Binding-site contacts:
Ligand atom O7 contacts residue LEU122 of chain 1.B at 3.6 Å.
Ligand atom C4 contacts residue ASN125 of chain 1.B at 4.2 Å.
Ligand atom C8 contacts residue ASN125 of chain 1.B at 3.9 Å.
Ligand atom C3 contacts residue ASN125 of chain 1.B at 3.8 Å.
Ligand atom C2 contacts residue ASN125 of chain 1.B at 2.5 Å.
Ligand atom O5 contacts residue ASN125 of chain 1.B at 2.4 Å (h-bond).
Ligand atom C5 contacts residue ASN125 of chain 1.B at 3.7 Å.
Ligand atom C7 contacts residue LEU122 of chain 1.B at 4.5 Å (hydrophobic).
Ligand atom C1 contacts residue ASN125 of chain 1.B at 1.4 Å.
Ligand atom O7 contacts residue ASN125 of chain 1.B at 3.0 Å (h-bond).
Ligand atom C7 contacts residue ASN125 of chain 1.B at 3.1 Å.
Ligand atom N2 contacts residue ASN125 of chain 1.B at 2.9 Å (h-bond).
Ligand atom C8 contacts residue LEU122 of chain 1.B at 4.5 Å (hydrophobic).

The protein below binds the small molecule below.
Small molecule (SMILES): CC(=O)N[C@H]1[C@H](O[C@H]2[C@H](O)[C@@H](NC(C)=O)CO[C@@H]2CO)O[C@H](CO)[C@@H](O[C@@H]2O[C@H](CO)[C@@H](O)[C@H](O)[C@@H]2O)[C@@H]1O

Sequence of chain 1.B:
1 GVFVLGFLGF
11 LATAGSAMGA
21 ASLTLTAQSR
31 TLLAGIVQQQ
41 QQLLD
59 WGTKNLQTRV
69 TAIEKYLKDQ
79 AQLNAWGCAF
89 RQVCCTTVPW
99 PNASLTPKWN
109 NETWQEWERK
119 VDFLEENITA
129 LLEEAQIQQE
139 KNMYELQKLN